This protein binds this small molecule.
Small molecule (SMILES): CC(=O)N[C@H]1[C@H](Oc2ccc3c(c2)O[C@@H](O)C[C@H]3C)O[C@H](CO)[C@@H](O)[C@@H]1O

Binding-site contacts:
Ligand atom O6 contacts residue GLU618 of chain 1.A at 3.7 Å.
Ligand atom C5 contacts residue ASN286 of chain 1.A at 3.3 Å.
Ligand atom O6 contacts residue TYR287 of chain 1.A at 3.3 Å.
Ligand atom C18 contacts residue ASN286 of chain 1.A at 3.8 Å.
Ligand atom C8 contacts residue COA1 of chain 1.H at 3.4 Å.
Ligand atom C6 contacts residue GLU618 of chain 1.A at 3.1 Å.
Ligand atom C2' contacts residue HIS297 of chain 1.A at 3.7 Å.
Ligand atom C8 contacts residue HIS297 of chain 1.A at 3.7 Å.
Ligand atom C5 contacts residue GLU618 of chain 1.A at 3.0 Å.
Ligand atom O2' contacts residue GLU499 of chain 1.A at 3.3 Å (salt-bridge).
Ligand atom C1 contacts residue VAL309 of chain 1.A at 3.5 Å (hydrophobic).
Ligand atom O5 contacts residue HIS297 of chain 1.A at 3.8 Å.
Ligand atom O7 contacts residue GLU615 of chain 1.A at 2.7 Å (salt-bridge).
Ligand atom C2' contacts residue GLU499 of chain 1.A at 3.8 Å.
Ligand atom C1 contacts residue VAL285 of chain 1.A at 3.6 Å (hydrophobic).
Ligand atom C17 contacts residue ASN286 of chain 1.A at 3.5 Å.
Ligand atom C2' contacts residue LYS563 of chain 1.A at 3.5 Å.
Ligand atom C13 contacts residue GLU615 of chain 1.A at 3.4 Å.
Ligand atom O3' contacts residue LYS563 of chain 1.A at 3.4 Å (salt-bridge).
Ligand atom O5' contacts residue GLU499 of chain 1.A at 3.2 Å (salt-bridge).
Ligand atom C1 contacts residue ALA306 of chain 1.A at 3.2 Å (hydrophobic).
Ligand atom C1' contacts residue HIS297 of chain 1.A at 3.8 Å.
Ligand atom C9 contacts residue ASN286 of chain 1.A at 3.6 Å.
Ligand atom C1' contacts residue COA1 of chain 1.H at 3.6 Å.
Ligand atom N9 contacts residue HIS297 of chain 1.A at 3.1 Å (h-bond).
Ligand atom O2' contacts residue LYS563 of chain 1.A at 2.9 Å (salt-bridge).
Ligand atom O3' contacts residue GLU499 of chain 1.A at 2.6 Å (salt-bridge).
Ligand atom C14 contacts residue ASN286 of chain 1.A at 3.3 Å.
Ligand atom C3' contacts residue GLU499 of chain 1.A at 3.1 Å.
Ligand atom C14 contacts residue GLU615 of chain 1.A at 3.2 Å.
Ligand atom O3' contacts residue PRO498 of chain 1.A at 3.3 Å.
Ligand atom C13 contacts residue ASN286 of chain 1.A at 3.6 Å.
Ligand atom O6 contacts residue HIS614 of chain 1.A at 3.3 Å.
Ligand atom O1 contacts residue ASN286 of chain 1.A at 2.3 Å (h-bond).
Ligand atom C8 contacts residue ASN286 of chain 1.A at 3.2 Å.
Ligand atom C1 contacts residue HIS297 of chain 1.A at 3.8 Å.
Ligand atom C17 contacts residue GLU618 of chain 1.A at 3.7 Å.
Ligand atom O5' contacts residue ARG372 of chain 1.A at 3.1 Å (salt-bridge).
Ligand atom O1 contacts residue COA1 of chain 1.H at 3.1 Å (h-bond).
Ligand atom N9 contacts residue COA1 of chain 1.H at 3.5 Å.

Sequence of chain 1.A:
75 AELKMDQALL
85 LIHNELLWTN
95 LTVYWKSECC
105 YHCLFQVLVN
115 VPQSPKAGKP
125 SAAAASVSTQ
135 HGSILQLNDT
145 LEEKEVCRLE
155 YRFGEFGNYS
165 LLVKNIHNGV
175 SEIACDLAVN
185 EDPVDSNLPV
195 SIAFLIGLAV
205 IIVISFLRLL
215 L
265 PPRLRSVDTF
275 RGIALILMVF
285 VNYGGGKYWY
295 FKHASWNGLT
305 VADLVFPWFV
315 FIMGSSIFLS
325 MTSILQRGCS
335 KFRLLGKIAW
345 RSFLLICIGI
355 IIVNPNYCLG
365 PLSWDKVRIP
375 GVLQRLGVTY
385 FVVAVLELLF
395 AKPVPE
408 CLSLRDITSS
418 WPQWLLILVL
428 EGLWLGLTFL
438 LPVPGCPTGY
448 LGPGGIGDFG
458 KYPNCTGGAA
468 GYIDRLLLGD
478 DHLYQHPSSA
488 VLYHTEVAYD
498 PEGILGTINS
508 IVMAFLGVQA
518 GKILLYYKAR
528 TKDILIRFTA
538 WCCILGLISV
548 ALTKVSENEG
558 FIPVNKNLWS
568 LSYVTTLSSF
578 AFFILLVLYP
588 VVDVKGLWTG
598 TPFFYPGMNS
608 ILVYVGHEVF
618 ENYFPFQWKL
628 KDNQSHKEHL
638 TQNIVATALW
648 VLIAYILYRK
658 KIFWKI